This small molecule binds to this protein.
Small molecule (SMILES): Nc1ncnc2c1ncn2[C@@H]1O[C@H](COP(=O)(O)OP(=O)(O)OP(O)(O)=S)[C@@H](O)[C@H]1O

Binding-site contacts:
Ligand atom O2G contacts residue GLY87 of chain 1.F at 3.5 Å (h-bond).
Ligand atom O2' contacts residue GLY414 of chain 1.F at 2.7 Å (h-bond).
Ligand atom N6 contacts residue ASN478 of chain 1.F at 3.1 Å (h-bond).
Ligand atom PB contacts residue GLY87 of chain 1.F at 3.5 Å.
Ligand atom PG contacts residue THR89 of chain 1.F at 3.6 Å.
Ligand atom O1B contacts residue MG1 of chain 1.PA at 2.4 Å.
Ligand atom O2A contacts residue MG1 of chain 1.PA at 2.2 Å.
Ligand atom C2 contacts residue ALA479 of chain 1.F at 3.5 Å (hydrophobic).
Ligand atom O2B contacts residue GLY87 of chain 1.F at 3.2 Å.
Ligand atom O3' contacts residue ASP494 of chain 1.F at 3.2 Å (salt-bridge).
Ligand atom PA contacts residue MG1 of chain 1.PA at 3.4 Å.
Ligand atom O5' contacts residue GLY31 of chain 1.F at 3.4 Å (h-bond).
Ligand atom O3B contacts residue GLY87 of chain 1.F at 3.6 Å.
Ligand atom O3A contacts residue LEU30 of chain 1.F at 3.3 Å.
Ligand atom O1A contacts residue GLY31 of chain 1.F at 3.0 Å (h-bond).
Ligand atom S1G contacts residue GLY52 of chain 1.F at 3.4 Å (h-bond).
Ligand atom C3' contacts residue ASP494 of chain 1.F at 3.5 Å.
Ligand atom O2' contacts residue GLY413 of chain 1.F at 3.2 Å.
Ligand atom N1 contacts residue ALA479 of chain 1.F at 2.9 Å (h-bond).
Ligand atom C2' contacts residue ASP494 of chain 1.F at 3.2 Å.
Ligand atom PB contacts residue MG1 of chain 1.PA at 3.4 Å.
Ligand atom O1A contacts residue K1 of chain 1.QA at 2.6 Å.
Ligand atom O2B contacts residue THR90 of chain 1.F at 2.6 Å (h-bond).
Ligand atom O2G contacts residue THR88 of chain 1.F at 3.0 Å (h-bond).
Ligand atom O1B contacts residue GLY87 of chain 1.F at 3.1 Å (h-bond).
Ligand atom O1B contacts residue ASP86 of chain 1.F at 3.0 Å (salt-bridge).
Ligand atom O1A contacts residue THR29 of chain 1.F at 3.4 Å (h-bond).
Ligand atom O3G contacts residue ASP86 of chain 1.F at 3.4 Å (salt-bridge).
Ligand atom S1G contacts residue THR89 of chain 1.F at 2.7 Å (h-bond).
Ligand atom O3B contacts residue THR88 of chain 1.F at 3.3 Å (h-bond).
Ligand atom C5 contacts residue PRO32 of chain 1.F at 3.6 Å (hydrophobic).
Ligand atom C5 contacts residue ILE492 of chain 1.F at 3.6 Å (hydrophobic).
Ligand atom O2' contacts residue ASP494 of chain 1.F at 2.8 Å (salt-bridge).
Ligand atom O2B contacts residue LEU30 of chain 1.F at 3.5 Å.
Ligand atom N6 contacts residue ALA480 of chain 1.F at 3.6 Å.
Ligand atom O3G contacts residue MG1 of chain 1.PA at 2.1 Å.
Ligand atom O3B contacts residue THR89 of chain 1.F at 3.0 Å (h-bond).
Ligand atom N3 contacts residue GLY414 of chain 1.F at 3.2 Å.
Ligand atom PG contacts residue MG1 of chain 1.PA at 3.4 Å.
Ligand atom C4 contacts residue PRO32 of chain 1.F at 3.5 Å (hydrophobic).

Sequence of chain 1.F:
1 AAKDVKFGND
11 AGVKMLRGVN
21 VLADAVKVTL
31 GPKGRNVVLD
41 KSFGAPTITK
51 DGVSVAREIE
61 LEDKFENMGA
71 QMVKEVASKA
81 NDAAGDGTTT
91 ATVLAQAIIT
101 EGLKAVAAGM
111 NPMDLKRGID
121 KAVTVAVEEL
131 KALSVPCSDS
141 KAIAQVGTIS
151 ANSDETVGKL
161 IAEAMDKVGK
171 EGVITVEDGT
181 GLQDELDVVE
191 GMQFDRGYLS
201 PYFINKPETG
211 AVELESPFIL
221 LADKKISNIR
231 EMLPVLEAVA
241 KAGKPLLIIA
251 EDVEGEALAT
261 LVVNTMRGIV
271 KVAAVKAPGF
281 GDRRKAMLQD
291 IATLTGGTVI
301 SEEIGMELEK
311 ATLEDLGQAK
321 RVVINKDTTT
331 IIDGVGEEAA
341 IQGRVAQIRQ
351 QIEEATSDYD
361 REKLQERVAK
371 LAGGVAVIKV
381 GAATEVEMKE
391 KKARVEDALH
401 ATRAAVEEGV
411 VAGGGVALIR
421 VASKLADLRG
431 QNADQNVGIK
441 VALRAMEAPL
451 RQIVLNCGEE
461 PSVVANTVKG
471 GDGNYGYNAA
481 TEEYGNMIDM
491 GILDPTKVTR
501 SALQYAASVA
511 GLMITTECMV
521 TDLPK